The small molecule below binds the protein below.
Small molecule (SMILES): OC[C@H]1O[C@H](O)[C@H](O)[C@@H](O)[C@@H]1O

Binding-site contacts:
Ligand atom O3 contacts residue GLU159 of chain 1.A at 2.6 Å (salt-bridge).
Ligand atom O2 contacts residue GLU248 of chain 1.A at 4.4 Å.
Ligand atom O3 contacts residue TYR162 of chain 1.A at 3.5 Å.
Ligand atom O6 contacts residue TYR162 of chain 1.A at 3.6 Å.
Ligand atom C3 contacts residue GLU159 of chain 1.A at 3.8 Å.
Ligand atom C6 contacts residue TYR162 of chain 1.A at 3.7 Å (hydrophobic).
Ligand atom C2 contacts residue TYR223 of chain 1.A at 3.4 Å (hydrophobic).
Ligand atom C6 contacts residue TYR223 of chain 1.A at 4.5 Å (hydrophobic).
Ligand atom C3 contacts residue TYR162 of chain 1.A at 3.8 Å (hydrophobic).
Ligand atom O2 contacts residue TYR223 of chain 1.A at 3.4 Å.
Ligand atom O3 contacts residue TRP166 of chain 1.A at 4.2 Å.
Ligand atom C2 contacts residue TYR250 of chain 1.A at 4.2 Å (hydrophobic).
Ligand atom C4 contacts residue TYR223 of chain 1.A at 4.2 Å (hydrophobic).
Ligand atom C4 contacts residue TYR162 of chain 1.A at 3.5 Å (hydrophobic).
Ligand atom O2 contacts residue TYR250 of chain 1.A at 3.5 Å (h-bond).
Ligand atom C5 contacts residue PHE195 of chain 1.A at 4.1 Å (hydrophobic).
Ligand atom C4 contacts residue GLU159 of chain 1.A at 4.0 Å.
Ligand atom C6 contacts residue PHE195 of chain 1.A at 3.4 Å (hydrophobic).
Ligand atom C5 contacts residue TYR223 of chain 1.A at 4.2 Å (hydrophobic).
Ligand atom C1 contacts residue TYR223 of chain 1.A at 3.5 Å (hydrophobic).
Ligand atom C5 contacts residue TYR162 of chain 1.A at 3.8 Å (hydrophobic).
Ligand atom O5 contacts residue TYR223 of chain 1.A at 3.5 Å.
Ligand atom C3 contacts residue TYR223 of chain 1.A at 4.3 Å (hydrophobic).
Ligand atom C1 contacts residue TYR250 of chain 1.A at 3.7 Å (hydrophobic).
Ligand atom C4 contacts residue PHE195 of chain 1.A at 3.6 Å (hydrophobic).
Ligand atom O6 contacts residue PHE195 of chain 1.A at 4.4 Å.

Sequence of chain 1.A:
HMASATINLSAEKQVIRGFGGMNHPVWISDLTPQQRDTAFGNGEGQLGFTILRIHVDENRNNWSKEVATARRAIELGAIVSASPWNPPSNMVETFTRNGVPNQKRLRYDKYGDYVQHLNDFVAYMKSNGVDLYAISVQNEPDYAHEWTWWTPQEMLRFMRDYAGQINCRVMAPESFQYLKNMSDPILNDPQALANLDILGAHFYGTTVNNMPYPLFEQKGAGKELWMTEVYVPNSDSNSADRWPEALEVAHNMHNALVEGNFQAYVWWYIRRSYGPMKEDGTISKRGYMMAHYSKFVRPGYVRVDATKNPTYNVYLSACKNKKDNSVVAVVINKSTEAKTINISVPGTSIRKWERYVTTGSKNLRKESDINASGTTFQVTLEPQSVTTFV